Sequence of chain 1.A:
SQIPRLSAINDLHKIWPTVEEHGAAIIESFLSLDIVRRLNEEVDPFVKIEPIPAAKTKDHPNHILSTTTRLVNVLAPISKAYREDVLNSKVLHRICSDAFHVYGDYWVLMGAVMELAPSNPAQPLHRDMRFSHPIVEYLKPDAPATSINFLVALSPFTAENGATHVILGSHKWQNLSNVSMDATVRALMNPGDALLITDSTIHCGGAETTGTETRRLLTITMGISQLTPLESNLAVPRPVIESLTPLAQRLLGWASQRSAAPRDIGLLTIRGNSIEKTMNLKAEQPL

This small molecule binds to this protein.
Small molecule (SMILES): CN1C(=O)c2ccccc2NC(=O)/C1=C/c1ccccc1

Sequence of chain 2.A:
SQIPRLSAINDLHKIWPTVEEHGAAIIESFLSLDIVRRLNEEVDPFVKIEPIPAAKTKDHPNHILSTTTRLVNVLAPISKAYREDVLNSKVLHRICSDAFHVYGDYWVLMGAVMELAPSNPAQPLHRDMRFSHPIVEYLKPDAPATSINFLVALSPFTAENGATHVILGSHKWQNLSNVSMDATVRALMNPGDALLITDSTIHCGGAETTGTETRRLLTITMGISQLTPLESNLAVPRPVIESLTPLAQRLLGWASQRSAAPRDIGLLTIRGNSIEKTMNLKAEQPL

Binding-site contacts:
Ligand atom C2 contacts residue LEU79 of chain 1.A at 3.8 Å (hydrophobic).
Ligand atom O5 contacts residue LEU73 of chain 1.A at 3.8 Å.
Ligand atom C12 contacts residue ILE72 of chain 1.A at 3.5 Å (hydrophobic).
Ligand atom C23 contacts residue PHE139 of chain 1.A at 3.8 Å (hydrophobic).
Ligand atom C19 contacts residue MET118 of chain 1.A at 3.8 Å (hydrophobic).
Ligand atom C9 contacts residue GOL1 of chain 1.G at 3.6 Å.
Ligand atom O16 contacts residue ASP136 of chain 1.A at 3.6 Å.
Ligand atom C1 contacts residue MET118 of chain 1.A at 3.3 Å (hydrophobic).
Ligand atom C18 contacts residue GOL1 of chain 1.G at 3.8 Å.
Ligand atom C13 contacts residue ILE72 of chain 1.A at 3.7 Å (hydrophobic).
Ligand atom O5 contacts residue ASN70 of chain 1.A at 2.9 Å (h-bond).
Ligand atom C1 contacts residue LEU79 of chain 1.A at 3.9 Å (hydrophobic).
Ligand atom C3 contacts residue GOL1 of chain 1.G at 3.8 Å.
Ligand atom C11 contacts residue HIS134 of chain 1.A at 3.4 Å.
Ligand atom C10 contacts residue GOL1 of chain 1.F at 3.9 Å.
Ligand atom C4 contacts residue ASN70 of chain 1.A at 4.0 Å.
Ligand atom C14 contacts residue GOL1 of chain 1.G at 3.7 Å.
Ligand atom O16 contacts residue MET137 of chain 1.A at 3.2 Å (h-bond).
Ligand atom C23 contacts residue ILE72 of chain 1.A at 3.8 Å (hydrophobic).
Ligand atom C8 contacts residue GOL1 of chain 1.G at 3.2 Å.
Ligand atom C15 contacts residue GOL1 of chain 1.G at 4.0 Å.
Ligand atom C8 contacts residue HIS134 of chain 1.A at 3.8 Å.
Ligand atom C20 contacts residue MET118 of chain 1.A at 3.2 Å (hydrophobic).
Ligand atom C10 contacts residue HIS134 of chain 1.A at 3.4 Å.
Ligand atom C10 contacts residue PHE139 of chain 1.A at 3.9 Å (hydrophobic).
Ligand atom C13 contacts residue GLN131 of chain 1.A at 3.5 Å.
Ligand atom C13 contacts residue LEU73 of chain 1.A at 4.0 Å (hydrophobic).
Ligand atom C11 contacts residue GOL1 of chain 1.F at 3.2 Å.
Ligand atom C9 contacts residue HIS134 of chain 1.A at 3.7 Å.
Ligand atom C1 contacts residue MET122 of chain 1.A at 3.9 Å (hydrophobic).
Ligand atom C8 contacts residue ASP136 of chain 1.A at 4.0 Å.
Ligand atom C1 contacts residue GOL1 of chain 1.G at 3.9 Å.
Ligand atom C7 contacts residue GOL1 of chain 1.G at 3.5 Å.
Ligand atom C19 contacts residue GOL1 of chain 1.G at 4.0 Å.
Ligand atom C2 contacts residue GOL1 of chain 1.G at 4.0 Å.
Ligand atom C2 contacts residue MET118 of chain 1.A at 4.0 Å (hydrophobic).
Ligand atom C20 contacts residue THR227 of chain 1.A at 4.0 Å.
Ligand atom C11 contacts residue ILE72 of chain 1.A at 3.7 Å (hydrophobic).
Ligand atom C14 contacts residue LEU73 of chain 1.A at 3.9 Å (hydrophobic).
Ligand atom C20 contacts residue GOL1 of chain 1.G at 3.7 Å.